This small molecule binds to this protein.
Small molecule (SMILES): CCO/N=C/c1ccc(OCCCCCN2CCN(c3ccncc3)C2=O)cc1

Sequence of chain 45.C:
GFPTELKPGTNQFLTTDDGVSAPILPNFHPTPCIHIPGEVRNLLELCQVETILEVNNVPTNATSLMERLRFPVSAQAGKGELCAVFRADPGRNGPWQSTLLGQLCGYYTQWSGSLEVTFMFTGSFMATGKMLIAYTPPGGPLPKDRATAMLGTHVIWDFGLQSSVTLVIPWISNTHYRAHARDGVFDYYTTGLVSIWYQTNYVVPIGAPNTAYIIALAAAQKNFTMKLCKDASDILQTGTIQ

Sequence of chain 44.A:
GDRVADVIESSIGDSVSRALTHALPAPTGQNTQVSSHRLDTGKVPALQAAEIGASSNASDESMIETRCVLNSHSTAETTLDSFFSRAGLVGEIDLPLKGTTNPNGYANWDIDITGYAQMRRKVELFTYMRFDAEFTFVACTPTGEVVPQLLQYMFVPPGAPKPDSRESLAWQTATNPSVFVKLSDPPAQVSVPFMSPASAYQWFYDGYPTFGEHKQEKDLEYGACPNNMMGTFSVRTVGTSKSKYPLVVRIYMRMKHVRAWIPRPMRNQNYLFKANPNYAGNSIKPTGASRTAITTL

Sequence of chain 44.C:
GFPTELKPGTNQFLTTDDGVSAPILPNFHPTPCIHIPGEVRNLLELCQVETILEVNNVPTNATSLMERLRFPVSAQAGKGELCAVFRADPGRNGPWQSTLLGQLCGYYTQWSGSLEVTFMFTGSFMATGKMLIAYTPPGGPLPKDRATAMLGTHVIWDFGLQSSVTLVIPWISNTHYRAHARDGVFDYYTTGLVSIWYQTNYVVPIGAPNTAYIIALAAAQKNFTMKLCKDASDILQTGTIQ

Binding-site contacts:
Ligand atom CAE contacts residue GLN202 of chain 44.A at 3.4 Å.
Ligand atom CAL contacts residue PHE155 of chain 44.A at 3.7 Å (hydrophobic).
Ligand atom OAW contacts residue MET195 of chain 44.A at 3.3 Å.
Ligand atom CAS contacts residue TYR201 of chain 44.A at 3.7 Å (hydrophobic).
Ligand atom CAN contacts residue ILE111 of chain 44.A at 3.8 Å (hydrophobic).
Ligand atom CAA contacts residue VAL179 of chain 44.A at 3.3 Å (hydrophobic).
Ligand atom CAK contacts residue PHE135 of chain 44.A at 3.6 Å (hydrophobic).
Ligand atom CAD contacts residue THR114 of chain 44.A at 3.6 Å.
Ligand atom CAI contacts residue VAL192 of chain 44.A at 3.9 Å (hydrophobic).
Ligand atom OAB contacts residue ILE113 of chain 44.A at 3.2 Å (h-bond).
Ligand atom CAJ contacts residue PHE155 of chain 44.A at 3.8 Å (hydrophobic).
Ligand atom CAS contacts residue ASN228 of chain 44.A at 3.7 Å.
Ligand atom CAE contacts residue ASN228 of chain 44.A at 3.4 Å.
Ligand atom CAC contacts residue PHE233 of chain 44.A at 3.9 Å (hydrophobic).
Ligand atom OAB contacts residue TRP203 of chain 44.A at 3.8 Å.
Ligand atom CAG contacts residue GLN202 of chain 44.A at 3.5 Å.
Ligand atom CAA contacts residue PRO177 of chain 44.A at 3.3 Å (hydrophobic).
Ligand atom OAW contacts residue ILE111 of chain 44.A at 3.9 Å.
Ligand atom CAA contacts residue SER178 of chain 44.A at 3.5 Å.
Ligand atom NAT contacts residue PHE155 of chain 44.A at 3.9 Å.
Ligand atom CAF contacts residue ASP112 of chain 44.A at 3.6 Å.
Ligand atom CAP contacts residue PHE135 of chain 44.A at 3.6 Å (hydrophobic).
Ligand atom NBB contacts residue TRP203 of chain 44.A at 3.9 Å.
Ligand atom CAI contacts residue PHE135 of chain 44.A at 3.7 Å (hydrophobic).
Ligand atom NBC contacts residue TRP203 of chain 44.A at 3.2 Å.
Ligand atom CAG contacts residue TRP203 of chain 44.A at 3.6 Å (hydrophobic).
Ligand atom CAF contacts residue TRP203 of chain 44.A at 3.8 Å (hydrophobic).
Ligand atom CAA contacts residue TYR153 of chain 44.A at 3.7 Å (hydrophobic).
Ligand atom CAC contacts residue PHE137 of chain 44.A at 3.8 Å (hydrophobic).
Ligand atom CBA contacts residue TRP203 of chain 44.A at 3.3 Å (hydrophobic).
Ligand atom OAB contacts residue ASP112 of chain 44.A at 3.6 Å.
Ligand atom CAL contacts residue PRO177 of chain 44.A at 3.7 Å (hydrophobic).
Ligand atom CAS contacts residue TRP203 of chain 44.A at 3.5 Å (hydrophobic).
Ligand atom CBA contacts residue ASN228 of chain 44.A at 3.8 Å.
Ligand atom CAX contacts residue TRP203 of chain 44.A at 3.5 Å (hydrophobic).
Ligand atom CAR contacts residue TYR201 of chain 44.A at 3.5 Å (hydrophobic).
Ligand atom CAG contacts residue ASN228 of chain 44.A at 3.2 Å.
Ligand atom CAP contacts residue ILE111 of chain 44.A at 3.6 Å (hydrophobic).
Ligand atom CAD contacts residue ASP112 of chain 44.A at 3.7 Å.
Ligand atom CAH contacts residue PHE155 of chain 44.A at 3.7 Å (hydrophobic).